Binding-site contacts:
Ligand atom C8 contacts residue GLU344 of chain 1.E at 3.1 Å.
Ligand atom C7 contacts residue ASN343 of chain 1.E at 3.5 Å.
Ligand atom O7 contacts residue ASN343 of chain 1.E at 3.2 Å (h-bond).
Ligand atom C7 contacts residue GLU344 of chain 1.E at 4.2 Å.
Ligand atom O5 contacts residue TRP399 of chain 1.E at 4.4 Å.
Ligand atom O5 contacts residue ASN343 of chain 1.E at 2.5 Å (h-bond).
Ligand atom O7 contacts residue TRP399 of chain 1.E at 3.6 Å.
Ligand atom O7 contacts residue GLU344 of chain 1.E at 4.1 Å.
Ligand atom C4 contacts residue ASN343 of chain 1.E at 4.4 Å.
Ligand atom C1 contacts residue ASN343 of chain 1.E at 1.5 Å.
Ligand atom O3 contacts residue TRP399 of chain 1.E at 4.4 Å.
Ligand atom C8 contacts residue ASN343 of chain 1.E at 3.9 Å.
Ligand atom C2 contacts residue ASN343 of chain 1.E at 2.6 Å.
Ligand atom C2 contacts residue TRP399 of chain 1.E at 3.9 Å (hydrophobic).
Ligand atom N2 contacts residue ASN343 of chain 1.E at 2.9 Å (h-bond).
Ligand atom C5 contacts residue ASN343 of chain 1.E at 3.8 Å.
Ligand atom C3 contacts residue ASN343 of chain 1.E at 3.9 Å.

Sequence of chain 1.E:
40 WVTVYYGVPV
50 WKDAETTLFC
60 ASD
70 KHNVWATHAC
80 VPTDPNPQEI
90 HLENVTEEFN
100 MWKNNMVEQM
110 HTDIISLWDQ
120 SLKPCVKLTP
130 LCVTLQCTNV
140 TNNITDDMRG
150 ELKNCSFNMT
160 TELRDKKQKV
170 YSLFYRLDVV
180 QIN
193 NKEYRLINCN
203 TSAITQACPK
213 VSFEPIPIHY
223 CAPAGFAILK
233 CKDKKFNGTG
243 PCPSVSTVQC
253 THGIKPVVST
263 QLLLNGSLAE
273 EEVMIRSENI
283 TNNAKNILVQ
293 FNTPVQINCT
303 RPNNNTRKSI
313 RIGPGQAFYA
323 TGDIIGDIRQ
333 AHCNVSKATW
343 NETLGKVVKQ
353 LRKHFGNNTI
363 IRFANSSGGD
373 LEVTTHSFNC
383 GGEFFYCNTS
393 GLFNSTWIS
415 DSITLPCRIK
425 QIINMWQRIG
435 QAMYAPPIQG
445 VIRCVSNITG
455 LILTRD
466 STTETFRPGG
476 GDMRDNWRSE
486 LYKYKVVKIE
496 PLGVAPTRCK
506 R

This protein binds this small molecule.
Small molecule (SMILES): CC(=O)N[C@@H]1[C@@H](O)[C@H](O)[C@@H](CO)O[C@H]1O